A small-molecule ligand and the protein it binds are described below.
Small molecule (SMILES): NC(=[NH2+])NCCC[C@H](NC(=O)CNC(=O)[C@@H](N)CCC(=O)O)[C@H](O)CCl

Sequence of chain 1.A:
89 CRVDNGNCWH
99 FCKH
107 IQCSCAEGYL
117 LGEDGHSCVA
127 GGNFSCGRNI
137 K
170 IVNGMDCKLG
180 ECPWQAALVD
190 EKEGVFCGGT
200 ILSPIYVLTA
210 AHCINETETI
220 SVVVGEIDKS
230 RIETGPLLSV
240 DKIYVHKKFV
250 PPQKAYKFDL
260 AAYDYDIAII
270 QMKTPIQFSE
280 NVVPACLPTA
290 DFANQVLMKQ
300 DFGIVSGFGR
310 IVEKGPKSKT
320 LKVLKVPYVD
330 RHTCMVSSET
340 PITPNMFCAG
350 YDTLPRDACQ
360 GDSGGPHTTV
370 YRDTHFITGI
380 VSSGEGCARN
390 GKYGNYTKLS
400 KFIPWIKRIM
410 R

Binding-site contacts:
Ligand atom N2 contacts residue SER362 of chain 1.A at 2.9 Å (h-bond).
Ligand atom NH2 contacts residue GLY393 of chain 1.A at 3.3 Å.
Ligand atom CG1 contacts residue SER362 of chain 1.A at 3.6 Å.
Ligand atom O contacts residue GLY383 of chain 1.A at 3.1 Å (h-bond).
Ligand atom O2 contacts residue GLY360 of chain 1.A at 3.0 Å (h-bond).
Ligand atom NH1 contacts residue ASP356 of chain 1.A at 2.6 Å (salt-bridge).
Ligand atom C3 contacts residue SER362 of chain 1.A at 2.4 Å.
Ligand atom N2 contacts residue HIS211 of chain 1.A at 3.7 Å.
Ligand atom N contacts residue GLY383 of chain 1.A at 3.4 Å (h-bond).
Ligand atom CB1 contacts residue CYS358 of chain 1.A at 3.2 Å (hydrophobic).
Ligand atom NH2 contacts residue ALA357 of chain 1.A at 3.3 Å (h-bond).
Ligand atom N2 contacts residue SER381 of chain 1.A at 2.8 Å (h-bond).
Ligand atom CA1 contacts residue GOL1 of chain 1.F at 3.6 Å.
Ligand atom O contacts residue SER382 of chain 1.A at 3.3 Å.
Ligand atom C2 contacts residue SER362 of chain 1.A at 1.4 Å.
Ligand atom CG contacts residue GOL1 of chain 1.F at 3.3 Å.
Ligand atom C3 contacts residue HIS211 of chain 1.A at 1.7 Å.
Ligand atom CA2 contacts residue GLN359 of chain 1.A at 3.4 Å.
Ligand atom NE contacts residue GLY383 of chain 1.A at 3.4 Å (h-bond).
Ligand atom O1 contacts residue GOL1 of chain 1.F at 2.8 Å (h-bond).
Ligand atom NH1 contacts residue GLY385 of chain 1.A at 2.9 Å (h-bond).
Ligand atom NH2 contacts residue ASP356 of chain 1.A at 3.0 Å (salt-bridge).
Ligand atom O1 contacts residue GLN359 of chain 1.A at 2.8 Å (h-bond).
Ligand atom O2 contacts residue SER362 of chain 1.A at 2.3 Å (h-bond).
Ligand atom CB1 contacts residue SER362 of chain 1.A at 2.8 Å.
Ligand atom NH1 contacts residue ALA357 of chain 1.A at 3.1 Å (h-bond).
Ligand atom CG1 contacts residue SER382 of chain 1.A at 3.4 Å.
Ligand atom N1 contacts residue TYR262 of chain 1.A at 3.3 Å (h-bond).
Ligand atom N2 contacts residue SER382 of chain 1.A at 3.6 Å.
Ligand atom CZ contacts residue SER382 of chain 1.A at 3.4 Å.
Ligand atom CA1 contacts residue TYR262 of chain 1.A at 3.0 Å (hydrophobic).
Ligand atom C1 contacts residue GOL1 of chain 1.F at 3.3 Å.
Ligand atom CZ contacts residue ASP356 of chain 1.A at 3.2 Å.
Ligand atom CB1 contacts residue GLN359 of chain 1.A at 3.6 Å.
Ligand atom O2 contacts residue HIS211 of chain 1.A at 3.6 Å (h-bond).
Ligand atom C2 contacts residue HIS211 of chain 1.A at 2.6 Å.
Ligand atom CZ contacts residue ALA357 of chain 1.A at 3.3 Å (hydrophobic).
Ligand atom OE2 contacts residue GOL1 of chain 1.F at 3.5 Å (h-bond).
Ligand atom NE contacts residue SER382 of chain 1.A at 2.7 Å (h-bond).
Ligand atom CA2 contacts residue SER362 of chain 1.A at 2.4 Å.